Sequence of chain 1.A:
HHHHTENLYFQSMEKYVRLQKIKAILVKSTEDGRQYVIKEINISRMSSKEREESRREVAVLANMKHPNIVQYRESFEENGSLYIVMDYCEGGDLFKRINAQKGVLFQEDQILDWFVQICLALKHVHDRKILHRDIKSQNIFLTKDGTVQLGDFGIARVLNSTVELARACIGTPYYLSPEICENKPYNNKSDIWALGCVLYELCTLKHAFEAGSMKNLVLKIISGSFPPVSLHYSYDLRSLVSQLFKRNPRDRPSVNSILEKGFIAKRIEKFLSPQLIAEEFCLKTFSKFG

The small molecule below binds the protein below.
Small molecule (SMILES): Cc1nc(N)sc1-c1ccnc(Nc2cccc([N+](=O)[O-])c2)n1

Binding-site contacts:
Ligand atom C2 contacts residue PHE157 of chain 1.A at 3.8 Å (hydrophobic).
Ligand atom C1B contacts residue TYR104 of chain 1.A at 3.5 Å (hydrophobic).
Ligand atom N7B contacts residue ASP109 of chain 1.A at 3.4 Å (salt-bridge).
Ligand atom C6B contacts residue GLY108 of chain 1.A at 3.6 Å.
Ligand atom O9B contacts residue ASP109 of chain 1.A at 3.5 Å (salt-bridge).
Ligand atom C5A contacts residue VAL53 of chain 1.A at 4.0 Å (hydrophobic).
Ligand atom C6A contacts residue MET102 of chain 1.A at 3.6 Å (hydrophobic).
Ligand atom O8B contacts residue ASP109 of chain 1.A at 3.1 Å (salt-bridge).
Ligand atom C1A contacts residue PHE157 of chain 1.A at 3.7 Å (hydrophobic).
Ligand atom N1 contacts residue CYS105 of chain 1.A at 2.8 Å (h-bond).
Ligand atom C6 contacts residue VAL53 of chain 1.A at 3.9 Å (hydrophobic).
Ligand atom O8B contacts residue PHE157 of chain 1.A at 3.8 Å.
Ligand atom C4 contacts residue VAL53 of chain 1.A at 3.9 Å (hydrophobic).
Ligand atom N7A contacts residue ALA40 of chain 1.A at 3.2 Å.
Ligand atom N7 contacts residue TYR104 of chain 1.A at 3.4 Å.
Ligand atom C5 contacts residue PHE157 of chain 1.A at 4.0 Å (hydrophobic).
Ligand atom C1B contacts residue CYS105 of chain 1.A at 3.5 Å (hydrophobic).
Ligand atom C6 contacts residue ASP103 of chain 1.A at 3.1 Å.
Ligand atom N7 contacts residue CYS105 of chain 1.A at 2.9 Å (h-bond).
Ligand atom C5B contacts residue GLY108 of chain 1.A at 3.6 Å.
Ligand atom N1 contacts residue ASP103 of chain 1.A at 3.8 Å.
Ligand atom C5B contacts residue TYR104 of chain 1.A at 3.5 Å (hydrophobic).
Ligand atom C6B contacts residue CYS105 of chain 1.A at 3.3 Å (hydrophobic).
Ligand atom C1B contacts residue GLY108 of chain 1.A at 3.9 Å.
Ligand atom N7A contacts residue ILE32 of chain 1.A at 4.0 Å.
Ligand atom N3 contacts residue PHE157 of chain 1.A at 3.4 Å.
Ligand atom C2 contacts residue TYR104 of chain 1.A at 4.0 Å (hydrophobic).
Ligand atom C4B contacts residue GLY108 of chain 1.A at 3.9 Å.
Ligand atom C4 contacts residue PHE157 of chain 1.A at 3.6 Å (hydrophobic).
Ligand atom S4A contacts residue ILE32 of chain 1.A at 3.8 Å.
Ligand atom C3A contacts residue ALA40 of chain 1.A at 3.4 Å (hydrophobic).
Ligand atom C5A contacts residue PHE157 of chain 1.A at 3.5 Å (hydrophobic).
Ligand atom C6B contacts residue TYR104 of chain 1.A at 3.1 Å (hydrophobic).
Ligand atom N2A contacts residue ALA40 of chain 1.A at 3.6 Å.
Ligand atom C2B contacts residue PHE157 of chain 1.A at 4.0 Å (hydrophobic).
Ligand atom N3 contacts residue VAL53 of chain 1.A at 4.0 Å.
Ligand atom C2 contacts residue CYS105 of chain 1.A at 3.7 Å (hydrophobic).
Ligand atom C6 contacts residue CYS105 of chain 1.A at 3.6 Å (hydrophobic).
Ligand atom N1 contacts residue TYR104 of chain 1.A at 3.8 Å.
Ligand atom C5 contacts residue VAL53 of chain 1.A at 3.9 Å (hydrophobic).